Sequence of chain 1.A:
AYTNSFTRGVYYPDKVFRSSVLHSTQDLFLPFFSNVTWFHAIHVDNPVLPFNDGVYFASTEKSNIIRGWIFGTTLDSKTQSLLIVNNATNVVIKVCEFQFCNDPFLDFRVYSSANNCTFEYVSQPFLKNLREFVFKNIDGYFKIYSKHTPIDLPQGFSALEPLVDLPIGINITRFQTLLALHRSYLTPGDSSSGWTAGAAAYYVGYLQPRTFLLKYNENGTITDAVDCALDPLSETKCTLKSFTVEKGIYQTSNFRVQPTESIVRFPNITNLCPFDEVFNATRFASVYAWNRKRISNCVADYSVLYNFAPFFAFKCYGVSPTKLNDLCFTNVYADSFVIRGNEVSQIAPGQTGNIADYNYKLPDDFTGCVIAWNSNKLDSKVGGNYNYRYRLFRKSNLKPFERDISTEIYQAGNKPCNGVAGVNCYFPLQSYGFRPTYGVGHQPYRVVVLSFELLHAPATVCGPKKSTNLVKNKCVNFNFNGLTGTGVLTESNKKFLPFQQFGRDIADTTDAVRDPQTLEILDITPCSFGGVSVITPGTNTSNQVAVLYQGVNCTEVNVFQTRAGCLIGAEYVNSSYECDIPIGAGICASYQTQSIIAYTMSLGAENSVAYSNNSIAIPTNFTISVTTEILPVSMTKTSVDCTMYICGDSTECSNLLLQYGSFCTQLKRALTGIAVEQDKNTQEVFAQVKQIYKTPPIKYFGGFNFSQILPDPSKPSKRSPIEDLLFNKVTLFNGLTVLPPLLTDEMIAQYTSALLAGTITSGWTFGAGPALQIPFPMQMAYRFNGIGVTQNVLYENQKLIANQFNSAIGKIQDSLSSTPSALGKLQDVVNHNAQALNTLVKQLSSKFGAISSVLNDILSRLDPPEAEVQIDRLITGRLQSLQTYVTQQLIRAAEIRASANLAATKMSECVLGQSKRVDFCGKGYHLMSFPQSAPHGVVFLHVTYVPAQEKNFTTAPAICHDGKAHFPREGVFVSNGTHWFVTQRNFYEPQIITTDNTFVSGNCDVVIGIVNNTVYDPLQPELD

Binding-site contacts:
Ligand atom C1 contacts residue ASN657 of chain 1.A at 3.2 Å.
Ligand atom O3 contacts residue ASN657 of chain 1.A at 3.6 Å (h-bond).
Ligand atom O5 contacts residue ASN657 of chain 1.A at 3.4 Å (h-bond).
Ligand atom C7 contacts residue TYR655 of chain 1.A at 4.1 Å (hydrophobic).
Ligand atom C7 contacts residue ASN657 of chain 1.A at 3.6 Å.
Ligand atom O7 contacts residue TYR655 of chain 1.A at 4.3 Å.
Ligand atom C2 contacts residue ASN657 of chain 1.A at 3.0 Å.
Ligand atom C4 contacts residue ASN657 of chain 1.A at 4.0 Å.
Ligand atom N2 contacts residue ASN657 of chain 1.A at 3.6 Å.
Ligand atom C3 contacts residue ASN657 of chain 1.A at 3.8 Å.
Ligand atom C8 contacts residue TYR655 of chain 1.A at 3.3 Å (hydrophobic).
Ligand atom O7 contacts residue ASN657 of chain 1.A at 2.6 Å (h-bond).

This small molecule binds to this protein.
Small molecule (SMILES): CC(=O)N[C@@H]1[C@@H](O)[C@H](O)[C@@H](CO)O[C@H]1O